Sequence of chain 1.A:
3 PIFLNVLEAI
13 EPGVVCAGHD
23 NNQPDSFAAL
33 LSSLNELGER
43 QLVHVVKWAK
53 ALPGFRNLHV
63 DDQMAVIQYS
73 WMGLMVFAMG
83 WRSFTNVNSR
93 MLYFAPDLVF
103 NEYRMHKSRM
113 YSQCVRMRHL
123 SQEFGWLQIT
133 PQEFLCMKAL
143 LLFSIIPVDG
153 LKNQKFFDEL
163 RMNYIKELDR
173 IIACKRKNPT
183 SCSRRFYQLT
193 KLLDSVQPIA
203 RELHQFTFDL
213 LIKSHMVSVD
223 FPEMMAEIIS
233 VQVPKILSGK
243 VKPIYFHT

Binding-site contacts:
Ligand atom C19 contacts residue MET74 of chain 1.A at 4.1 Å (hydrophobic).
Ligand atom C1 contacts residue LEU36 of chain 1.A at 4.0 Å (hydrophobic).
Ligand atom C6 contacts residue LEU205 of chain 1.A at 4.1 Å (hydrophobic).
Ligand atom O17 contacts residue LEU212 of chain 1.A at 4.1 Å.
Ligand atom C2 contacts residue LEU39 of chain 1.A at 4.0 Å (hydrophobic).
Ligand atom C9 contacts residue LEU36 of chain 1.A at 4.0 Å (hydrophobic).
Ligand atom C13 contacts residue ASN37 of chain 1.A at 3.6 Å.
Ligand atom C3 contacts residue PHE96 of chain 1.A at 3.9 Å (hydrophobic).
Ligand atom O17 contacts residue ASN37 of chain 1.A at 2.8 Å (h-bond).
Ligand atom C3 contacts residue MET77 of chain 1.A at 4.1 Å (hydrophobic).
Ligand atom C3 contacts residue GLN43 of chain 1.A at 3.7 Å.
Ligand atom C16 contacts residue THR209 of chain 1.A at 4.0 Å.
Ligand atom C6 contacts residue PHE96 of chain 1.A at 3.9 Å (hydrophobic).
Ligand atom C16 contacts residue LEU33 of chain 1.A at 3.9 Å (hydrophobic).
Ligand atom O17 contacts residue PHE223 of chain 1.A at 4.1 Å.
Ligand atom O3 contacts residue GLN43 of chain 1.A at 3.3 Å (h-bond).
Ligand atom C2 contacts residue GLN43 of chain 1.A at 3.2 Å.
Ligand atom O3 contacts residue MET81 of chain 1.A at 3.7 Å.
Ligand atom C12 contacts residue LEU36 of chain 1.A at 3.4 Å (hydrophobic).
Ligand atom O3 contacts residue LEU39 of chain 1.A at 4.1 Å.
Ligand atom O17 contacts residue THR209 of chain 1.A at 2.9 Å (h-bond).
Ligand atom C4 contacts residue PHE96 of chain 1.A at 3.8 Å (hydrophobic).
Ligand atom C3 contacts residue ARG84 of chain 1.A at 4.1 Å.
Ligand atom O3 contacts residue ARG84 of chain 1.A at 2.9 Å (salt-bridge).
Ligand atom C2 contacts residue MET77 of chain 1.A at 4.0 Å (hydrophobic).
Ligand atom C17 contacts residue ASN37 of chain 1.A at 3.4 Å.
Ligand atom C16 contacts residue PHE208 of chain 1.A at 3.9 Å (hydrophobic).
Ligand atom C5 contacts residue PHE96 of chain 1.A at 3.6 Å (hydrophobic).
Ligand atom C18 contacts residue THR209 of chain 1.A at 3.4 Å.
Ligand atom C17 contacts residue LEU33 of chain 1.A at 3.8 Å (hydrophobic).
Ligand atom C1 contacts residue LEU39 of chain 1.A at 4.0 Å (hydrophobic).
Ligand atom C18 contacts residue MET74 of chain 1.A at 3.7 Å (hydrophobic).
Ligand atom C12 contacts residue ASN37 of chain 1.A at 3.2 Å.
Ligand atom O3 contacts residue MET77 of chain 1.A at 4.1 Å.
Ligand atom C7 contacts residue LEU205 of chain 1.A at 4.1 Å (hydrophobic).
Ligand atom C17 contacts residue THR209 of chain 1.A at 3.9 Å.
Ligand atom C4 contacts residue MET77 of chain 1.A at 3.9 Å (hydrophobic).
Ligand atom O3 contacts residue PHE96 of chain 1.A at 3.6 Å.
Ligand atom C19 contacts residue MET77 of chain 1.A at 3.8 Å (hydrophobic).
Ligand atom C11 contacts residue LEU36 of chain 1.A at 3.3 Å (hydrophobic).

This small molecule binds to this protein.
Small molecule (SMILES): C[C@]12CCC(=O)C[C@@H]1CC[C@@H]1[C@@H]2CC[C@]2(C)[C@@H](O)CC[C@@H]12